Sequence of chain 1.A:
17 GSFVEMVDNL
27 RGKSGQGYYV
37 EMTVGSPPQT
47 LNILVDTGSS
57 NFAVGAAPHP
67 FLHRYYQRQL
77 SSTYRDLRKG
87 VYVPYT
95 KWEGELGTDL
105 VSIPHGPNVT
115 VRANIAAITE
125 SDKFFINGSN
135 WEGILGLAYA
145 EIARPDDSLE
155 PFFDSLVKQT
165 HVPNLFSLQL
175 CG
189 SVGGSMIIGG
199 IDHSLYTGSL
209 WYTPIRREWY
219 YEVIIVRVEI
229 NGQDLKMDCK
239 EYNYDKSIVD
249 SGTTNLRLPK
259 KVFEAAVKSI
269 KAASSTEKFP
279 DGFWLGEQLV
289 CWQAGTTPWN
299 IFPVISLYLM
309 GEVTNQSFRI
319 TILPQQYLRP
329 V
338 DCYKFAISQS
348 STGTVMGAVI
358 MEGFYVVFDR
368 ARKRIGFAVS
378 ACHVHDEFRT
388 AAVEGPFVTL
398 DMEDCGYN

This small molecule binds to this protein.
Small molecule (SMILES): COc1cc(Cl)cc(CN2CCC(NC(=O)COc3ccc(S(N)(=O)=O)cc3C)CC2)c1OC(C)C

Binding-site contacts:
Ligand atom O5 contacts residue ILE246 of chain 1.A at 3.4 Å.
Ligand atom C3 contacts residue GLY54 of chain 1.A at 3.7 Å.
Ligand atom C22 contacts residue GLY54 of chain 1.A at 3.6 Å.
Ligand atom C2 contacts residue ASP248 of chain 1.A at 3.6 Å.
Ligand atom C12 contacts residue LYS244 of chain 1.A at 3.8 Å.
Ligand atom O16 contacts residue ARG255 of chain 1.A at 3.2 Å (salt-bridge).
Ligand atom C2 contacts residue GLY54 of chain 1.A at 3.4 Å.
Ligand atom C32 contacts residue PHE128 of chain 1.A at 3.6 Å (hydrophobic).
Ligand atom C23 contacts residue ILE138 of chain 1.A at 3.7 Å (hydrophobic).
Ligand atom O15 contacts residue THR349 of chain 1.A at 3.8 Å.
Ligand atom C35 contacts residue GLN32 of chain 1.A at 3.4 Å.
Ligand atom C22 contacts residue ASP52 of chain 1.A at 3.3 Å.
Ligand atom O15 contacts residue SER348 of chain 1.A at 2.8 Å (h-bond).
Ligand atom C26 contacts residue GLY250 of chain 1.A at 3.7 Å.
Ligand atom C10 contacts residue THR349 of chain 1.A at 3.6 Å.
Ligand atom CL36 contacts residue GLY250 of chain 1.A at 3.6 Å.
Ligand atom CL36 contacts residue VAL51 of chain 1.A at 3.4 Å.
Ligand atom S13 contacts residue SER348 of chain 1.A at 3.6 Å (h-bond).
Ligand atom C3 contacts residue TYR218 of chain 1.A at 3.7 Å (hydrophobic).
Ligand atom C25 contacts residue GLY250 of chain 1.A at 3.8 Å.
Ligand atom C3 contacts residue ASP248 of chain 1.A at 3.3 Å.
Ligand atom C10 contacts residue SER348 of chain 1.A at 3.7 Å.
Ligand atom C21 contacts residue ASP52 of chain 1.A at 3.2 Å.
Ligand atom C18 contacts residue ASP248 of chain 1.A at 3.6 Å.
Ligand atom O15 contacts residue SER347 of chain 1.A at 3.4 Å.
Ligand atom C35 contacts residue ILE130 of chain 1.A at 3.7 Å (hydrophobic).
Ligand atom C23 contacts residue ASP52 of chain 1.A at 3.6 Å.
Ligand atom O1 contacts residue GLY54 of chain 1.A at 3.7 Å.
Ligand atom C25 contacts residue ASP52 of chain 1.A at 3.5 Å.
Ligand atom C3 contacts residue ILE246 of chain 1.A at 3.4 Å (hydrophobic).
Ligand atom CL36 contacts residue LEU50 of chain 1.A at 3.8 Å.
Ligand atom C18 contacts residue GLY250 of chain 1.A at 3.7 Å.
Ligand atom N4 contacts residue GLY54 of chain 1.A at 3.5 Å (h-bond).
Ligand atom N14 contacts residue SER348 of chain 1.A at 3.2 Å (h-bond).
Ligand atom C19 contacts residue GLY250 of chain 1.A at 3.7 Å.
Ligand atom C21 contacts residue TYR91 of chain 1.A at 3.5 Å (hydrophobic).
Ligand atom N20 contacts residue ASP52 of chain 1.A at 3.0 Å (salt-bridge).
Ligand atom N4 contacts residue ASP248 of chain 1.A at 2.9 Å (salt-bridge).
Ligand atom C7 contacts residue ASP248 of chain 1.A at 3.8 Å.
Ligand atom C17 contacts residue ASP248 of chain 1.A at 3.8 Å.